Sequence of chain 3.C:
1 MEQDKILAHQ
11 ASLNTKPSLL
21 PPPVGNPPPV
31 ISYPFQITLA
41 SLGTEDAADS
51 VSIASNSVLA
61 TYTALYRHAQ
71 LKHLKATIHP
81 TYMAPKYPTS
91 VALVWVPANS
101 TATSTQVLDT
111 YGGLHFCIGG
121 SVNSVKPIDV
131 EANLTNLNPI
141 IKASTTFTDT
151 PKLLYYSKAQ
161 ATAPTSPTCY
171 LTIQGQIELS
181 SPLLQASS

Sequence of chain 2.D:
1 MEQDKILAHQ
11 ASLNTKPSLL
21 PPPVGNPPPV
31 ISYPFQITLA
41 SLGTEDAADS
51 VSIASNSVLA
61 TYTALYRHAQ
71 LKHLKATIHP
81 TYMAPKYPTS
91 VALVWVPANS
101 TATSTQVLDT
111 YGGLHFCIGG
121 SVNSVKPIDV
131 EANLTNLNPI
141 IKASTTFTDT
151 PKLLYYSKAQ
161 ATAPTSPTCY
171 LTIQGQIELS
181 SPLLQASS

Binding-site contacts:
Ligand atom C5 contacts residue THR110 of chain 2.C at 2.9 Å.
Ligand atom C2 contacts residue VAL94 of chain 2.C at 1.7 Å (hydrophobic).
Ligand atom C6 contacts residue GLY113 of chain 2.C at 1.8 Å.
Ligand atom C1' contacts residue TRP95 of chain 2.C at 2.4 Å (hydrophobic).
Ligand atom C2 contacts residue GLY113 of chain 2.C at 2.8 Å.
Ligand atom N3 contacts residue LEU93 of chain 2.C at 1.6 Å (h-bond).
Ligand atom O4' contacts residue TRP95 of chain 2.C at 2.8 Å (h-bond).
Ligand atom O4 contacts residue LEU114 of chain 2.C at 2.8 Å (h-bond).
Ligand atom C4 contacts residue VAL94 of chain 2.C at 2.8 Å (hydrophobic).
Ligand atom O2 contacts residue VAL94 of chain 2.C at 1.5 Å.
Ligand atom C6 contacts residue GLY112 of chain 2.C at 2.2 Å.
Ligand atom N3 contacts residue VAL94 of chain 2.C at 2.3 Å.
Ligand atom N1 contacts residue GLY113 of chain 2.C at 2.8 Å.
Ligand atom N3 contacts residue GLY113 of chain 2.C at 2.1 Å.
Ligand atom C2 contacts residue LEU93 of chain 2.C at 2.0 Å (hydrophobic).
Ligand atom N1 contacts residue VAL94 of chain 2.C at 1.9 Å.
Ligand atom O4 contacts residue VAL107 of chain 2.C at 1.8 Å.
Ligand atom O4 contacts residue GLU131 of chain 2.C at 2.6 Å (salt-bridge).
Ligand atom O4 contacts residue GLY113 of chain 2.C at 2.0 Å.
Ligand atom N1 contacts residue GLY112 of chain 2.C at 2.9 Å (h-bond).
Ligand atom C6 contacts residue VAL94 of chain 2.C at 1.8 Å (hydrophobic).
Ligand atom O2 contacts residue LEU93 of chain 2.C at 1.9 Å (h-bond).
Ligand atom OP1 contacts residue ASN136 of chain 2.C at 2.4 Å (h-bond).
Ligand atom OP2 contacts residue ASN133 of chain 2.C at 2.5 Å.
Ligand atom N3 contacts residue LEU114 of chain 2.C at 2.9 Å (h-bond).
Ligand atom C4 contacts residue VAL107 of chain 2.C at 2.6 Å (hydrophobic).
Ligand atom C6 contacts residue TYR111 of chain 2.C at 3.1 Å (hydrophobic).
Ligand atom C1' contacts residue VAL94 of chain 2.C at 2.6 Å (hydrophobic).
Ligand atom C4 contacts residue LEU114 of chain 2.C at 2.8 Å (hydrophobic).
Ligand atom C4 contacts residue LEU93 of chain 2.C at 2.9 Å (hydrophobic).
Ligand atom C4 contacts residue GLY113 of chain 2.C at 1.2 Å.
Ligand atom O2' contacts residue TRP95 of chain 2.C at 2.5 Å.
Ligand atom O3' contacts residue GLU131 of chain 2.C at 2.8 Å (salt-bridge).
Ligand atom C5 contacts residue GLY113 of chain 2.C at 1.2 Å.
Ligand atom N3 contacts residue VAL107 of chain 2.C at 2.9 Å.
Ligand atom C5 contacts residue VAL94 of chain 2.C at 2.5 Å (hydrophobic).
Ligand atom C4' contacts residue TRP95 of chain 2.C at 3.0 Å (hydrophobic).
Ligand atom C5 contacts residue GLY112 of chain 2.C at 2.6 Å.
Ligand atom O5' contacts residue ASN133 of chain 2.C at 2.9 Å (h-bond).
Ligand atom O4' contacts residue VAL94 of chain 2.C at 2.7 Å.

Sequence of chain 2.C:
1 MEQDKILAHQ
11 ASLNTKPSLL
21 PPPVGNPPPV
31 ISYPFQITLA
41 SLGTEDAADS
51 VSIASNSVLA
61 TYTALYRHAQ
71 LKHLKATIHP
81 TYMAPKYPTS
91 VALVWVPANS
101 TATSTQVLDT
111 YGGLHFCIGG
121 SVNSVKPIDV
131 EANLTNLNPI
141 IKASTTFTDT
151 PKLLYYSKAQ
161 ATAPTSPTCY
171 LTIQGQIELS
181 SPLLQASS

The small molecule below binds the protein below.
Small molecule (SMILES): O=c1ccn([C@@H]2O[C@H](CO[P](=O)(O)O[C@H]3[C@@H](O)[C@H](n4ccc(=O)[nH]c4=O)O[C@@H]3COP(=O)(O)O)[C@@H](O)[C@H]2O)c(=O)[nH]1